This small molecule binds to this protein.
Small molecule (SMILES): CCOC(=O)NC(=O)c1ccsc1NC(=O)c1nc2cnccc2s1

Sequence of chain 1.A:
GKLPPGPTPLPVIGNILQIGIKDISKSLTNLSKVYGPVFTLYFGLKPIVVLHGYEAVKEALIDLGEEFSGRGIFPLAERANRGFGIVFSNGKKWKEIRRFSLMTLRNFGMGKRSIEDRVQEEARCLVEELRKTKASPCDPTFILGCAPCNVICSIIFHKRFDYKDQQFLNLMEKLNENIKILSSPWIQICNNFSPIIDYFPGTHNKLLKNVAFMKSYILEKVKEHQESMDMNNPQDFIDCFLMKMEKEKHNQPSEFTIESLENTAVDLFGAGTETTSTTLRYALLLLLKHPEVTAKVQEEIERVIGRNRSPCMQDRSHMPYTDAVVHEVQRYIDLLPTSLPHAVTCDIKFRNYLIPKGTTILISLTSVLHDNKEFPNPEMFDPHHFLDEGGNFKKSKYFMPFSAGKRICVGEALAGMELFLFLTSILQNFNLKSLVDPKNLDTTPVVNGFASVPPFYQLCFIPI

Binding-site contacts:
Ligand atom C9 contacts residue ARG91 of chain 1.A at 3.9 Å.
Ligand atom C3 contacts residue ALA86 of chain 1.A at 3.8 Å (hydrophobic).
Ligand atom N3 contacts residue ARG91 of chain 1.A at 3.4 Å (salt-bridge).
Ligand atom C6 contacts residue LEU85 of chain 1.A at 3.9 Å (hydrophobic).
Ligand atom C12 contacts residue LEU349 of chain 1.A at 3.9 Å (hydrophobic).
Ligand atom S1 contacts residue PHE97 of chain 1.A at 3.6 Å.
Ligand atom C8 contacts residue LEU191 of chain 1.A at 3.9 Å (hydrophobic).
Ligand atom N contacts residue PHE97 of chain 1.A at 3.7 Å.
Ligand atom S1 contacts residue LEU191 of chain 1.A at 3.9 Å.
Ligand atom C4 contacts residue LEU216 of chain 1.A at 3.9 Å (hydrophobic).
Ligand atom O1 contacts residue PHE83 of chain 1.A at 3.7 Å.
Ligand atom C8 contacts residue PHE97 of chain 1.A at 3.6 Å (hydrophobic).
Ligand atom C13 contacts residue VAL96 of chain 1.A at 3.8 Å (hydrophobic).
Ligand atom C1 contacts residue PHE459 of chain 1.A at 3.8 Å (hydrophobic).
Ligand atom C9 contacts residue PHE97 of chain 1.A at 3.5 Å (hydrophobic).
Ligand atom C6 contacts residue LEU216 of chain 1.A at 3.6 Å (hydrophobic).
Ligand atom N contacts residue LEU191 of chain 1.A at 3.8 Å.
Ligand atom C1 contacts residue PHE83 of chain 1.A at 3.6 Å (hydrophobic).
Ligand atom C5 contacts residue LEU216 of chain 1.A at 3.4 Å (hydrophobic).
Ligand atom C13 contacts residue ALA280 of chain 1.A at 3.7 Å (hydrophobic).
Ligand atom C4 contacts residue LEU191 of chain 1.A at 4.0 Å (hydrophobic).
Ligand atom N2 contacts residue VAL96 of chain 1.A at 3.9 Å.
Ligand atom S contacts residue ARG91 of chain 1.A at 3.7 Å.
Ligand atom O2 contacts residue LEU85 of chain 1.A at 3.3 Å.
Ligand atom N1 contacts residue PHE97 of chain 1.A at 3.7 Å.
Ligand atom C13 contacts residue GLY279 of chain 1.A at 3.9 Å.
Ligand atom N1 contacts residue LEU191 of chain 1.A at 3.6 Å.
Ligand atom C4 contacts residue ALA86 of chain 1.A at 3.8 Å (hydrophobic).
Ligand atom S contacts residue VAL220 of chain 1.A at 3.6 Å.
Ligand atom N3 contacts residue PHE97 of chain 1.A at 3.9 Å.
Ligand atom N2 contacts residue ALA280 of chain 1.A at 3.4 Å.
Ligand atom O contacts residue PHE97 of chain 1.A at 3.6 Å.
Ligand atom C6 contacts residue ALA89 of chain 1.A at 3.9 Å (hydrophobic).
Ligand atom O2 contacts residue ALA86 of chain 1.A at 3.4 Å (h-bond).
Ligand atom O3 contacts residue ARG91 of chain 1.A at 2.9 Å (salt-bridge).
Ligand atom C contacts residue PHE83 of chain 1.A at 3.9 Å (hydrophobic).
Ligand atom C5 contacts residue LEU85 of chain 1.A at 3.5 Å (hydrophobic).
Ligand atom C3 contacts residue LEU191 of chain 1.A at 3.7 Å (hydrophobic).
Ligand atom C5 contacts residue ALA86 of chain 1.A at 3.5 Å (hydrophobic).
Ligand atom C8 contacts residue ARG91 of chain 1.A at 3.6 Å.